Sequence of chain 1.A:
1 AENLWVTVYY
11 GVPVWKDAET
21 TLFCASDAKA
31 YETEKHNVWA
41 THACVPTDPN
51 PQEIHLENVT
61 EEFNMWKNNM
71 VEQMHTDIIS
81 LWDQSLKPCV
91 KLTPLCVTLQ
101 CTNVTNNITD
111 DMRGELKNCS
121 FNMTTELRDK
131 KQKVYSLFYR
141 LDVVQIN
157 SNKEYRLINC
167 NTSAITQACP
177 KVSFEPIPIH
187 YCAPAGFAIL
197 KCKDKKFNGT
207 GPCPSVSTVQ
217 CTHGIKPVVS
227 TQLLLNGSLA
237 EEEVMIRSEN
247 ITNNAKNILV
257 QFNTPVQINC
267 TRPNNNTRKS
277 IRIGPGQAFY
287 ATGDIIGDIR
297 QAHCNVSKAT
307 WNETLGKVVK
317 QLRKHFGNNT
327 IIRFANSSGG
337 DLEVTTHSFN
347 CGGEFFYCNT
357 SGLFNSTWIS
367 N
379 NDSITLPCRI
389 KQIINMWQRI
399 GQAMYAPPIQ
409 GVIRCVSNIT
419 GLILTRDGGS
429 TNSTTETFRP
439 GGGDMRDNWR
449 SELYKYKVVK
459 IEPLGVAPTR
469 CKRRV

This small molecule binds to this protein.
Small molecule (SMILES): CC(=O)N[C@@H]1[C@@H](O)[C@H](O)[C@@H](CO)O[C@H]1O

Binding-site contacts:
Ligand atom C7 contacts residue ASN246 of chain 1.A at 3.6 Å.
Ligand atom O6 contacts residue ASN249 of chain 1.A at 4.0 Å.
Ligand atom C5 contacts residue ASN246 of chain 1.A at 3.7 Å.
Ligand atom O5 contacts residue ASN249 of chain 1.A at 4.0 Å.
Ligand atom C2 contacts residue ASN246 of chain 1.A at 2.5 Å.
Ligand atom C3 contacts residue ASN246 of chain 1.A at 3.8 Å.
Ligand atom O5 contacts residue THR248 of chain 1.A at 3.2 Å (h-bond).
Ligand atom C4 contacts residue ASN246 of chain 1.A at 4.2 Å.
Ligand atom C5 contacts residue THR248 of chain 1.A at 3.5 Å.
Ligand atom N2 contacts residue ASN246 of chain 1.A at 2.9 Å (h-bond).
Ligand atom C8 contacts residue ASN246 of chain 1.A at 3.9 Å.
Ligand atom C1 contacts residue THR248 of chain 1.A at 3.4 Å.
Ligand atom O6 contacts residue THR248 of chain 1.A at 4.1 Å.
Ligand atom C6 contacts residue THR248 of chain 1.A at 4.0 Å.
Ligand atom O5 contacts residue ASN246 of chain 1.A at 2.4 Å (h-bond).
Ligand atom C1 contacts residue ASN246 of chain 1.A at 1.4 Å.
Ligand atom O7 contacts residue ASN246 of chain 1.A at 4.5 Å.